Binding-site contacts:
Ligand atom C14 contacts residue MET279 of chain 1.D at 3.5 Å (hydrophobic).
Ligand atom F10 contacts residue GLN291 of chain 1.D at 3.7 Å.
Ligand atom C33 contacts residue GLN265 of chain 1.D at 3.5 Å.
Ligand atom O17 contacts residue MET195 of chain 1.D at 3.3 Å (h-bond).
Ligand atom C02 contacts residue ASN243 of chain 1.D at 3.5 Å.
Ligand atom C03 contacts residue TYR81 of chain 1.D at 3.5 Å (hydrophobic).
Ligand atom C05 contacts residue PHE294 of chain 1.D at 3.6 Å (hydrophobic).
Ligand atom C33 contacts residue CYS280 of chain 1.D at 3.7 Å (hydrophobic).
Ligand atom C36 contacts residue MET195 of chain 1.D at 3.5 Å (hydrophobic).
Ligand atom O17 contacts residue THR193 of chain 1.D at 3.5 Å (h-bond).
Ligand atom O07 contacts residue ILE258 of chain 1.D at 3.7 Å.
Ligand atom C33 contacts residue PHE262 of chain 1.D at 3.7 Å (hydrophobic).
Ligand atom C30 contacts residue PHE262 of chain 1.D at 3.5 Å (hydrophobic).
Ligand atom F09 contacts residue THR255 of chain 1.D at 3.1 Å.
Ligand atom F09 contacts residue ASN243 of chain 1.D at 3.7 Å.
Ligand atom C08 contacts residue GLN291 of chain 1.D at 3.4 Å.
Ligand atom O31 contacts residue PHE262 of chain 1.D at 3.5 Å.
Ligand atom C02 contacts residue TYR81 of chain 1.D at 3.7 Å (hydrophobic).
Ligand atom C15 contacts residue SER290 of chain 1.D at 3.4 Å.
Ligand atom F09 contacts residue ILE258 of chain 1.D at 3.6 Å.
Ligand atom C24 contacts residue PHE262 of chain 1.D at 3.7 Å (hydrophobic).
Ligand atom F09 contacts residue TRP254 of chain 1.D at 3.0 Å.
Ligand atom F10 contacts residue TYR251 of chain 1.D at 3.2 Å.
Ligand atom C08 contacts residue TYR251 of chain 1.D at 3.8 Å (hydrophobic).
Ligand atom O31 contacts residue SER130 of chain 1.D at 3.6 Å.
Ligand atom F10 contacts residue PRO244 of chain 1.D at 3.5 Å.
Ligand atom C18 contacts residue PHE294 of chain 1.D at 3.6 Å (hydrophobic).
Ligand atom C01 contacts residue PHE294 of chain 1.D at 3.5 Å (hydrophobic).
Ligand atom C06 contacts residue PHE294 of chain 1.D at 3.4 Å (hydrophobic).
Ligand atom O07 contacts residue GLN291 of chain 1.D at 3.2 Å (h-bond).
Ligand atom C18 contacts residue MET195 of chain 1.D at 3.7 Å (hydrophobic).
Ligand atom O11 contacts residue PHE294 of chain 1.D at 3.5 Å.
Ligand atom C08 contacts residue THR255 of chain 1.D at 3.5 Å.
Ligand atom N37 contacts residue MET195 of chain 1.D at 3.6 Å.
Ligand atom C13 contacts residue GLN291 of chain 1.D at 3.3 Å.
Ligand atom C19 contacts residue MET195 of chain 1.D at 3.5 Å (hydrophobic).
Ligand atom O17 contacts residue GLU152 of chain 1.D at 3.6 Å.
Ligand atom F10 contacts residue ASN243 of chain 1.D at 3.2 Å.
Ligand atom O11 contacts residue GLN291 of chain 1.D at 3.2 Å (h-bond).
Ligand atom C36 contacts residue THR193 of chain 1.D at 3.7 Å.

Sequence of chain 1.D:
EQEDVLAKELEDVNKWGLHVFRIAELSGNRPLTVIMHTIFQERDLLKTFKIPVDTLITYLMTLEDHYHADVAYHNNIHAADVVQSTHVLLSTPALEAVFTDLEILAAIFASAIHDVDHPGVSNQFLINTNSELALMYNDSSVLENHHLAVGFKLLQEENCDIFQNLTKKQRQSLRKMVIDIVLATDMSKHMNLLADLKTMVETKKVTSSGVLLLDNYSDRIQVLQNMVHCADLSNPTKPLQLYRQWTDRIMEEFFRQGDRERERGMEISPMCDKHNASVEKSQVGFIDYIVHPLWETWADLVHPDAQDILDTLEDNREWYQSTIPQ

This protein binds this small molecule.
Small molecule (SMILES): CC(=O)Nc1cccc(-c2ccn([C@@H](Cc3cc[n+]([O-])cc3)c3ccc(OC(F)F)c(OCC4CC4)c3)n2)c1